This small molecule binds to this protein.
Small molecule (SMILES): CC(=O)N[C@@H]1[C@@H](O)[C@H](O)[C@@H](CO)O[C@H]1O

Sequence of chain 1.C:
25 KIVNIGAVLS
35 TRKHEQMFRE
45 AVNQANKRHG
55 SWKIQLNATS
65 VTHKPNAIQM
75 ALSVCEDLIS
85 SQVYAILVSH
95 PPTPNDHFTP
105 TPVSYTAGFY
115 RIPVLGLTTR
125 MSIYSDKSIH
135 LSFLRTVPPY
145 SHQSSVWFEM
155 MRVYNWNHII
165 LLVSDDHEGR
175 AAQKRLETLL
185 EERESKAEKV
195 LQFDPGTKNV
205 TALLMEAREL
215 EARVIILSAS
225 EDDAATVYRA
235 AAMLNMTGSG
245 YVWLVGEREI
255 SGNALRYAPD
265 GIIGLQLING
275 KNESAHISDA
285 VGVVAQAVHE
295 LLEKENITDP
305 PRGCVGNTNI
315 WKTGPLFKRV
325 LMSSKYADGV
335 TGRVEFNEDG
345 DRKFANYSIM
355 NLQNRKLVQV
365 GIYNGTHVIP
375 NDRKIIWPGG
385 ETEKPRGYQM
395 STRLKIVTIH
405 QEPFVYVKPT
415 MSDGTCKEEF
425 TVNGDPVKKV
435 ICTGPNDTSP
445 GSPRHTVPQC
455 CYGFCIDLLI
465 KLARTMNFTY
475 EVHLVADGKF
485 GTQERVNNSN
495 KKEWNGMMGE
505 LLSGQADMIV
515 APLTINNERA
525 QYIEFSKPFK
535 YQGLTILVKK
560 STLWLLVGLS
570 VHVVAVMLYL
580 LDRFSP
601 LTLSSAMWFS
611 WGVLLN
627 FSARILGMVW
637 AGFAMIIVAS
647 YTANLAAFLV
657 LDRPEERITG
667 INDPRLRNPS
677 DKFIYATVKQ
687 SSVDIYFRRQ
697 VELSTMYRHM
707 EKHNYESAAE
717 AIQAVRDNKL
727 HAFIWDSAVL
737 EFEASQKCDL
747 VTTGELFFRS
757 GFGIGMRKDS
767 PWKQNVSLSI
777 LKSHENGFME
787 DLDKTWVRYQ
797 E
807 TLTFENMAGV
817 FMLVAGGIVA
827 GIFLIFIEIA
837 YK

Binding-site contacts:
Ligand atom N2 contacts residue ASN771 of chain 1.C at 2.9 Å (h-bond).
Ligand atom C4 contacts residue ASN771 of chain 1.C at 4.2 Å.
Ligand atom C7 contacts residue ASN771 of chain 1.C at 3.2 Å.
Ligand atom O7 contacts residue ASN771 of chain 1.C at 3.4 Å (h-bond).
Ligand atom O5 contacts residue ASN771 of chain 1.C at 2.4 Å (h-bond).
Ligand atom O7 contacts residue MET394 of chain 1.C at 4.5 Å.
Ligand atom C8 contacts residue MET394 of chain 1.C at 3.8 Å (hydrophobic).
Ligand atom C7 contacts residue MET394 of chain 1.C at 4.5 Å (hydrophobic).
Ligand atom C1 contacts residue ASN771 of chain 1.C at 1.4 Å.
Ligand atom C8 contacts residue ASN771 of chain 1.C at 4.2 Å.
Ligand atom O7 contacts residue PRO767 of chain 1.C at 3.2 Å (h-bond).
Ligand atom C5 contacts residue ASN771 of chain 1.C at 3.7 Å.
Ligand atom C3 contacts residue ASN771 of chain 1.C at 3.8 Å.
Ligand atom C2 contacts residue ASN771 of chain 1.C at 2.4 Å.
Ligand atom C7 contacts residue PRO767 of chain 1.C at 4.3 Å (hydrophobic).